Binding-site contacts:
Ligand atom C7 contacts residue ASN1102 of chain 1.A at 3.4 Å.
Ligand atom N2 contacts residue ASN1102 of chain 1.A at 2.9 Å (h-bond).
Ligand atom O6 contacts residue ASN1102 of chain 1.A at 4.4 Å.
Ligand atom C5 contacts residue ASN1102 of chain 1.A at 3.7 Å.
Ligand atom O5 contacts residue ASN1102 of chain 1.A at 2.4 Å (h-bond).
Ligand atom C4 contacts residue ASN1102 of chain 1.A at 4.3 Å.
Ligand atom C8 contacts residue ASN1102 of chain 1.A at 3.6 Å.
Ligand atom C3 contacts residue ASN1102 of chain 1.A at 3.8 Å.
Ligand atom O7 contacts residue ASN1102 of chain 1.A at 4.3 Å.
Ligand atom C1 contacts residue ASN1102 of chain 1.A at 1.4 Å.
Ligand atom C2 contacts residue ASN1102 of chain 1.A at 2.5 Å.

Sequence of chain 1.A:
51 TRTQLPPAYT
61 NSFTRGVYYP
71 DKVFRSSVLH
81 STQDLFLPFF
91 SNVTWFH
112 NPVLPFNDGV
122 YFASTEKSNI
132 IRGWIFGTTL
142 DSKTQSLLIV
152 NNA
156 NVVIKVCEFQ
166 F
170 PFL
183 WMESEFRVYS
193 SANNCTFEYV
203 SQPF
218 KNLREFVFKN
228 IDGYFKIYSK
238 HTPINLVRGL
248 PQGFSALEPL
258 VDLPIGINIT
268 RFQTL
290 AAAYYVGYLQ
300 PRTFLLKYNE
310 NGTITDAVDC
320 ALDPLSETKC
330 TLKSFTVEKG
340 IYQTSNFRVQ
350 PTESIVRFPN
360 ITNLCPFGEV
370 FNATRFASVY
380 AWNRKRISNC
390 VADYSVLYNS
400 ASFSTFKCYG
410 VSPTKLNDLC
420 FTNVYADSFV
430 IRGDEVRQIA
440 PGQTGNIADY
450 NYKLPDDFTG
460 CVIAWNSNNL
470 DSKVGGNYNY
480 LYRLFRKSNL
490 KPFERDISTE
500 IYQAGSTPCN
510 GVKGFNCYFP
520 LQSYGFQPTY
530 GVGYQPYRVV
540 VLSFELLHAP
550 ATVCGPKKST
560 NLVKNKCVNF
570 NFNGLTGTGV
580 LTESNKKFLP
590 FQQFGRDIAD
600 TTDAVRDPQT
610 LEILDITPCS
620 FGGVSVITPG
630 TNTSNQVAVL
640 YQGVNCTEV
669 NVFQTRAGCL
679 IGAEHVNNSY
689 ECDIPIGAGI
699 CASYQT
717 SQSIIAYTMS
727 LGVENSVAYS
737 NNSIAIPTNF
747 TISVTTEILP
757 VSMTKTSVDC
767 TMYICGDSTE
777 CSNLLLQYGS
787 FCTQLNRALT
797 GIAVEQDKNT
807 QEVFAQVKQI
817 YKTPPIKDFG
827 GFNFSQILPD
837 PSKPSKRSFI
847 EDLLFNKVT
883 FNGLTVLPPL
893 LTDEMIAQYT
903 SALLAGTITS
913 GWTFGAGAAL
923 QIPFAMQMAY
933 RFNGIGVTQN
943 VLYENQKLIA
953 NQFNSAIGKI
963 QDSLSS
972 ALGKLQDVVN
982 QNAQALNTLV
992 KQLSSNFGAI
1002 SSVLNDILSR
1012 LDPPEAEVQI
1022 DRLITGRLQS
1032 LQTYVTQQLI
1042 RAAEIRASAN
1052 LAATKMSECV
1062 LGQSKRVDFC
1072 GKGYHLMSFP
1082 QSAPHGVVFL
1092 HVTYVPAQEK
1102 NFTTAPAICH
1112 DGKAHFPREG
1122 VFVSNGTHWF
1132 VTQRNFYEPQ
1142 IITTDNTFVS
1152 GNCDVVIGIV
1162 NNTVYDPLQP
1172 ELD

The protein below binds the small molecule below.
Small molecule (SMILES): CC(=O)N[C@@H]1[C@@H](O)[C@H](O)[C@@H](CO)O[C@H]1O